Sequence of chain 1.A:
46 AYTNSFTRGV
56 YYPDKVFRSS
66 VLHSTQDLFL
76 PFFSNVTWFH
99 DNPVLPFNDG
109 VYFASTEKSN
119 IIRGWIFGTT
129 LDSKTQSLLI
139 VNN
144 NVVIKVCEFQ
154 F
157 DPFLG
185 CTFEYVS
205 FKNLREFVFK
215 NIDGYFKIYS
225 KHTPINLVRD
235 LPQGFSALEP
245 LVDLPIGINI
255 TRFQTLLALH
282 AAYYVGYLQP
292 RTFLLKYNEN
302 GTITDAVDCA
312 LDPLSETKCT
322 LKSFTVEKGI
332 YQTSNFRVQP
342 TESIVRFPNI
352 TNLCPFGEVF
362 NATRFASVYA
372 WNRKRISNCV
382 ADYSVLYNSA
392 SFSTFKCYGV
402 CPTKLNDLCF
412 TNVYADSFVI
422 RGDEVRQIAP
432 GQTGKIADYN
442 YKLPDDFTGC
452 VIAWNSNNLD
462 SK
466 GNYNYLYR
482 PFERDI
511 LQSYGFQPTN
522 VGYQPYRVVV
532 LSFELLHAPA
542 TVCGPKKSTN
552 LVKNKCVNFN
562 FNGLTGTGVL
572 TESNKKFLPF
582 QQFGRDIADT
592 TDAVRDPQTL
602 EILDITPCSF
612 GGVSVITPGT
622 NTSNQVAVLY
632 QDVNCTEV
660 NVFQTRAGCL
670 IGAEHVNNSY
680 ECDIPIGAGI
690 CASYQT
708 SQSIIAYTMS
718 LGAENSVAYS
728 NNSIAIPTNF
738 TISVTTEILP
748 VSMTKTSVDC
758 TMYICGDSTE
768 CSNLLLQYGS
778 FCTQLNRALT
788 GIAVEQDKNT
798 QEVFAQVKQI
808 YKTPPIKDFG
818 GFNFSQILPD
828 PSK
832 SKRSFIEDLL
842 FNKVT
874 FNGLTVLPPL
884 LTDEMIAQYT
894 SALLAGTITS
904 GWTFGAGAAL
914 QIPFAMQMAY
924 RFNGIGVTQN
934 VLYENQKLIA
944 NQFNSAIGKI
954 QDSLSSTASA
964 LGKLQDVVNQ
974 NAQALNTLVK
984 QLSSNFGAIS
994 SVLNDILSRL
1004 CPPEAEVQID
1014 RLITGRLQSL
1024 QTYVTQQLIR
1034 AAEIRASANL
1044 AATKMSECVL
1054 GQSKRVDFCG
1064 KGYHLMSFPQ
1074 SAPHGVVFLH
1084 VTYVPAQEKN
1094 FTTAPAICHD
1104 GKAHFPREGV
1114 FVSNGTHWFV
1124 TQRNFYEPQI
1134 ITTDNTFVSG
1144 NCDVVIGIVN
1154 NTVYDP

Binding-site contacts:
Ligand atom O5 contacts residue THR637 of chain 1.A at 4.3 Å.
Ligand atom C3 contacts residue ASN635 of chain 1.A at 3.9 Å.
Ligand atom O5 contacts residue ASN635 of chain 1.A at 2.4 Å (h-bond).
Ligand atom C5 contacts residue ASN635 of chain 1.A at 3.8 Å.
Ligand atom C8 contacts residue VAL634 of chain 1.A at 4.3 Å (hydrophobic).
Ligand atom N2 contacts residue GLN663 of chain 1.A at 4.3 Å.
Ligand atom C1 contacts residue ASN635 of chain 1.A at 1.5 Å.
Ligand atom C7 contacts residue GLN663 of chain 1.A at 4.4 Å.
Ligand atom N2 contacts residue ASN635 of chain 1.A at 2.9 Å (h-bond).
Ligand atom C7 contacts residue ASN635 of chain 1.A at 3.2 Å.
Ligand atom C8 contacts residue ASN635 of chain 1.A at 4.3 Å.
Ligand atom C4 contacts residue ASN635 of chain 1.A at 4.3 Å.
Ligand atom C1 contacts residue THR637 of chain 1.A at 4.3 Å.
Ligand atom C2 contacts residue ASN635 of chain 1.A at 2.5 Å.
Ligand atom O7 contacts residue ASN635 of chain 1.A at 3.1 Å (h-bond).
Ligand atom C8 contacts residue GLN663 of chain 1.A at 3.4 Å.

The small molecule below binds the protein below.
Small molecule (SMILES): CC(=O)N[C@@H]1[C@@H](O)[C@H](O)[C@@H](CO)O[C@H]1O